Sequence of chain 1.B:
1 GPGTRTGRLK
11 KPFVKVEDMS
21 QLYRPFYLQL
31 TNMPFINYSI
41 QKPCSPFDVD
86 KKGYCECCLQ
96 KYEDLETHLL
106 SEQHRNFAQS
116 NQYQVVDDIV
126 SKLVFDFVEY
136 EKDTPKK

Binding-site contacts:
Ligand atom OD2 contacts residue VAL178 of chain 1.A at 3.4 Å.
Ligand atom CG contacts residue GLU91 of chain 1.B at 3.4 Å.
Ligand atom S1G contacts residue LYS143 of chain 1.A at 3.5 Å (salt-bridge).
Ligand atom O1P contacts residue ARG219 of chain 1.A at 3.0 Å (salt-bridge).
Ligand atom O3P contacts residue ARG219 of chain 1.A at 2.8 Å (salt-bridge).
Ligand atom C2S contacts residue ASP141 of chain 1.A at 3.3 Å.
Ligand atom NH2 contacts residue SER60 of chain 1.A at 2.9 Å (h-bond).
Ligand atom CB contacts residue GLN165 of chain 1.A at 3.2 Å.
Ligand atom C1S contacts residue ASP160 of chain 1.A at 2.8 Å.
Ligand atom C contacts residue GLY221 of chain 1.A at 3.6 Å.
Ligand atom CG contacts residue GLN165 of chain 1.A at 3.5 Å.
Ligand atom OD2 contacts residue GLN179 of chain 1.A at 3.2 Å (h-bond).
Ligand atom OG contacts residue GLY221 of chain 1.A at 3.5 Å (h-bond).
Ligand atom S1G contacts residue ZN1 of chain 1.E at 2.3 Å.
Ligand atom S1G contacts residue ASP160 of chain 1.A at 3.2 Å (salt-bridge).
Ligand atom O1P contacts residue PRO223 of chain 1.A at 3.3 Å.
Ligand atom O contacts residue ARG64 of chain 1.A at 3.2 Å (salt-bridge).
Ligand atom C1S contacts residue ASP141 of chain 1.A at 3.0 Å.
Ligand atom S1G contacts residue ASP141 of chain 1.A at 3.5 Å (salt-bridge).
Ligand atom O1P contacts residue ARG226 of chain 1.A at 3.0 Å (salt-bridge).
Ligand atom O contacts residue LYS143 of chain 1.A at 2.8 Å (salt-bridge).
Ligand atom NH1 contacts residue GLY162 of chain 1.A at 2.9 Å (h-bond).
Ligand atom O contacts residue THR32 of chain 1.A at 2.7 Å (h-bond).
Ligand atom C1S contacts residue ADP1 of chain 1.G at 3.3 Å.
Ligand atom CZ contacts residue PHE33 of chain 1.A at 3.5 Å (hydrophobic).
Ligand atom CD contacts residue GLY162 of chain 1.A at 3.4 Å.
Ligand atom O2S contacts residue PHE33 of chain 1.A at 3.5 Å.
Ligand atom CA contacts residue THR222 of chain 1.A at 3.5 Å.
Ligand atom OG contacts residue ARG226 of chain 1.A at 2.9 Å (salt-bridge).
Ligand atom S1G contacts residue ADP1 of chain 1.G at 3.2 Å (h-bond).
Ligand atom O contacts residue PHE33 of chain 1.A at 3.1 Å.
Ligand atom CA contacts residue GLY221 of chain 1.A at 3.3 Å.
Ligand atom NS contacts residue ASP141 of chain 1.A at 2.8 Å (salt-bridge).
Ligand atom OD2 contacts residue GLN165 of chain 1.A at 3.0 Å (h-bond).
Ligand atom C1S contacts residue ZN1 of chain 1.E at 3.1 Å.
Ligand atom CD1 contacts residue TYR258 of chain 1.A at 3.4 Å (hydrophobic).
Ligand atom CB contacts residue ARG226 of chain 1.A at 3.5 Å.
Ligand atom N contacts residue GLY221 of chain 1.A at 2.8 Å (h-bond).
Ligand atom NE contacts residue GLU91 of chain 1.B at 3.0 Å (salt-bridge).
Ligand atom O contacts residue PHE33 of chain 1.A at 3.6 Å.

Sequence of chain 1.A:
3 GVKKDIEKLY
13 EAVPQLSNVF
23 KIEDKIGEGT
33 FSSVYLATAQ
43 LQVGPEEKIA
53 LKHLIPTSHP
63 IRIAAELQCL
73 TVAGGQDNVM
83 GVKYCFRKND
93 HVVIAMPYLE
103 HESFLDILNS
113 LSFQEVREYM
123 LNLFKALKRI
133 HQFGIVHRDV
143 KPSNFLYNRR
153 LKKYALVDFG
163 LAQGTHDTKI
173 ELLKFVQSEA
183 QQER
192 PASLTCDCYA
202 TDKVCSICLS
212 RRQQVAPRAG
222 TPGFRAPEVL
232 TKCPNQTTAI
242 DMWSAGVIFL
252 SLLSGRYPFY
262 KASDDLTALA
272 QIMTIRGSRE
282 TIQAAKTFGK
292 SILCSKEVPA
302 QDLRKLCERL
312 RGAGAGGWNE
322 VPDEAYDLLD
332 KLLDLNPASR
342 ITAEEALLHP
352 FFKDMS

A protein and the small-molecule ligand that binds it are described below.
Small molecule (SMILES): CC(C)C[C@@H](C=O)NC(=O)[C@H](CC(=O)O)NC(=O)[C@H](CCCN=C(N)N)NC(=O)CNC(=O)[C@@H]1CCCN1C(=O)[C@H](COP(=O)(O)O)NC(=O)[C@H](CNC(=O)CS)NC(=O)[C@@H](NC(=O)[C@@H](N)CC(C)C)[C@@H](C)O